Sequence of chain 1.B:
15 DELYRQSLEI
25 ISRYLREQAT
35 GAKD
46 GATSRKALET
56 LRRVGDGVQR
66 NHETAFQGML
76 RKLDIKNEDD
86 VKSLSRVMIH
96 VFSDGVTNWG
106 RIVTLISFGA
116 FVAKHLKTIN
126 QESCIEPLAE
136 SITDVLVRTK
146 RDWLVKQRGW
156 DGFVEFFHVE

This small molecule binds to this protein.
Small molecule (SMILES): COc1ccccc1C[C@@H](Oc1ncnc2sc(-c3cccc(Cl)c3)c(-c3ccc(OCCN4CCN(C)CC4)c(Cl)c3C)c12)C(=O)O

Binding-site contacts:
Ligand atom C13 contacts residue VAL96 of chain 1.B at 3.8 Å (hydrophobic).
Ligand atom C14 contacts residue VAL96 of chain 1.B at 3.7 Å (hydrophobic).
Ligand atom CL1 contacts residue MET93 of chain 1.B at 3.6 Å.
Ligand atom CL2 contacts residue MET74 of chain 1.B at 3.5 Å.
Ligand atom C15 contacts residue VAL96 of chain 1.B at 3.7 Å (hydrophobic).
Ligand atom C6 contacts residue HIS67 of chain 1.B at 3.6 Å.
Ligand atom C5 contacts residue THR109 of chain 1.B at 3.5 Å.
Ligand atom C32 contacts residue MET74 of chain 1.B at 3.5 Å (hydrophobic).
Ligand atom C12 contacts residue VAL96 of chain 1.B at 3.9 Å (hydrophobic).
Ligand atom N2 contacts residue LEU110 of chain 1.B at 3.7 Å.
Ligand atom C11 contacts residue ARG106 of chain 1.B at 3.3 Å.
Ligand atom C24 contacts residue PHE113 of chain 1.B at 3.6 Å (hydrophobic).
Ligand atom C25 contacts residue MET74 of chain 1.B at 3.9 Å (hydrophobic).
Ligand atom C17 contacts residue PHE113 of chain 1.B at 3.9 Å (hydrophobic).
Ligand atom CL2 contacts residue ALA70 of chain 1.B at 3.5 Å.
Ligand atom C33 contacts residue ALA70 of chain 1.B at 3.6 Å (hydrophobic).
Ligand atom O3 contacts residue MET74 of chain 1.B at 3.6 Å.
Ligand atom O4 contacts residue ARG106 of chain 1.B at 2.7 Å (salt-bridge).
Ligand atom C19 contacts residue MET74 of chain 1.B at 3.8 Å (hydrophobic).
Ligand atom N1 contacts residue THR109 of chain 1.B at 3.5 Å.
Ligand atom C18 contacts residue PHE113 of chain 1.B at 3.8 Å (hydrophobic).
Ligand atom C26 contacts residue MET74 of chain 1.B at 3.7 Å (hydrophobic).
Ligand atom C20 contacts residue MET74 of chain 1.B at 3.5 Å (hydrophobic).
Ligand atom C20 contacts residue VAL92 of chain 1.B at 3.8 Å (hydrophobic).
Ligand atom N1 contacts residue ARG106 of chain 1.B at 3.7 Å.
Ligand atom C31 contacts residue GLY73 of chain 1.B at 3.7 Å.
Ligand atom C1 contacts residue THR109 of chain 1.B at 3.9 Å.
Ligand atom C10 contacts residue THR109 of chain 1.B at 3.4 Å.
Ligand atom C4 contacts residue THR109 of chain 1.B at 3.8 Å.
Ligand atom C32 contacts residue GLY73 of chain 1.B at 3.8 Å.
Ligand atom C7 contacts residue PHE71 of chain 1.B at 3.6 Å (hydrophobic).
Ligand atom CL1 contacts residue LEU89 of chain 1.B at 3.1 Å.
Ligand atom C36 contacts residue ARG106 of chain 1.B at 3.2 Å.
Ligand atom O5 contacts residue ARG106 of chain 1.B at 3.0 Å (salt-bridge).
Ligand atom C19 contacts residue VAL92 of chain 1.B at 3.5 Å (hydrophobic).
Ligand atom C32 contacts residue ALA70 of chain 1.B at 3.8 Å (hydrophobic).
Ligand atom O2 contacts residue THR109 of chain 1.B at 3.5 Å.
Ligand atom C7 contacts residue HIS67 of chain 1.B at 3.6 Å.
Ligand atom C8 contacts residue PHE71 of chain 1.B at 3.9 Å (hydrophobic).
Ligand atom CL1 contacts residue PHE113 of chain 1.B at 3.6 Å.